Sequence of chain 1.F:
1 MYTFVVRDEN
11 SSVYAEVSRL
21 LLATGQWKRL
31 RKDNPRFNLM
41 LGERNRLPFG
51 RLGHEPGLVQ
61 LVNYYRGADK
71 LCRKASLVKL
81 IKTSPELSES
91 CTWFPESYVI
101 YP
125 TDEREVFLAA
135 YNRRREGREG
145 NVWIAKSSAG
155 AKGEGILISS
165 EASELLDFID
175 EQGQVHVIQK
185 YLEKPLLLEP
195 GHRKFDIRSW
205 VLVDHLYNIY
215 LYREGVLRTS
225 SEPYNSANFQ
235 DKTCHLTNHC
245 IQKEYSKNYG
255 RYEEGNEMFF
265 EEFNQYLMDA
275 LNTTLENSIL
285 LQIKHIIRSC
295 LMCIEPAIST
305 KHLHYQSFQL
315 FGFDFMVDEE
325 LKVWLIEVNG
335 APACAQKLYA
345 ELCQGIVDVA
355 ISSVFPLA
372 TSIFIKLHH

A protein and the small-molecule ligand that binds it are described below.
Small molecule (SMILES): Nc1ncnc2c1ncn2[C@@H]1O[C@H](CO[P](=O)(O)O[P](=O)(O)CP(=O)(O)O)[C@@H](O)[C@H]1O

Binding-site contacts:
Ligand atom O1G contacts residue GLU331 of chain 1.F at 2.9 Å (salt-bridge).
Ligand atom O4' contacts residue LEU240 of chain 1.F at 3.6 Å.
Ligand atom C5' contacts residue ASN242 of chain 1.F at 3.4 Å.
Ligand atom C2 contacts residue TYR185 of chain 1.F at 3.5 Å (hydrophobic).
Ligand atom O1B contacts residue GLU331 of chain 1.F at 2.9 Å (salt-bridge).
Ligand atom C3B contacts residue ASP318 of chain 1.F at 3.5 Å.
Ligand atom O1B contacts residue LYS74 of chain 1.F at 2.9 Å (salt-bridge).
Ligand atom C2 contacts residue LYS198 of chain 1.F at 3.5 Å.
Ligand atom O1B contacts residue MG1 of chain 1.Y at 2.7 Å.
Ligand atom O3G contacts residue GLU331 of chain 1.F at 3.4 Å (salt-bridge).
Ligand atom N6 contacts residue GLN183 of chain 1.F at 3.0 Å (h-bond).
Ligand atom C2 contacts residue LEU186 of chain 1.F at 3.5 Å (hydrophobic).
Ligand atom N6 contacts residue LYS184 of chain 1.F at 3.0 Å (salt-bridge).
Ligand atom O1A contacts residue ILE330 of chain 1.F at 3.5 Å.
Ligand atom N1 contacts residue LEU186 of chain 1.F at 2.9 Å (h-bond).
Ligand atom PG contacts residue GLU331 of chain 1.F at 3.2 Å.
Ligand atom O3' contacts residue THR241 of chain 1.F at 2.8 Å (h-bond).
Ligand atom O3G contacts residue ARG202 of chain 1.F at 3.0 Å (salt-bridge).
Ligand atom O3G contacts residue ASP318 of chain 1.F at 2.6 Å (salt-bridge).
Ligand atom N3 contacts residue TYR185 of chain 1.F at 3.5 Å.
Ligand atom N1 contacts residue TYR185 of chain 1.F at 3.6 Å.
Ligand atom N7 contacts residue GLN183 of chain 1.F at 3.6 Å.
Ligand atom N7 contacts residue LYS150 of chain 1.F at 3.0 Å (salt-bridge).
Ligand atom O2A contacts residue LYS74 of chain 1.F at 3.3 Å.
Ligand atom O2' contacts residue HIS239 of chain 1.F at 3.6 Å.
Ligand atom O2B contacts residue ASN242 of chain 1.F at 3.3 Å (h-bond).
Ligand atom O2A contacts residue LYS150 of chain 1.F at 3.1 Å.
Ligand atom PB contacts residue GLU331 of chain 1.F at 3.5 Å.
Ligand atom C3B contacts residue GLU331 of chain 1.F at 2.9 Å.
Ligand atom O3G contacts residue ASN333 of chain 1.F at 3.2 Å (h-bond).
Ligand atom O3' contacts residue ASP200 of chain 1.F at 3.0 Å (salt-bridge).
Ligand atom PG contacts residue ASP318 of chain 1.F at 3.7 Å.
Ligand atom O1G contacts residue MG1 of chain 1.Y at 2.7 Å.
Ligand atom C4' contacts residue ASN242 of chain 1.F at 3.3 Å.
Ligand atom O1G contacts residue ASN333 of chain 1.F at 3.4 Å (h-bond).
Ligand atom N3 contacts residue LYS198 of chain 1.F at 2.9 Å (salt-bridge).
Ligand atom O2' contacts residue THR241 of chain 1.F at 2.9 Å (h-bond).
Ligand atom C8 contacts residue LYS150 of chain 1.F at 3.6 Å.
Ligand atom N6 contacts residue ILE148 of chain 1.F at 3.7 Å.
Ligand atom O3G contacts residue ARG222 of chain 1.F at 3.1 Å (salt-bridge).